Binding-site contacts:
Ligand atom C5 contacts residue PHE1103 of chain 1.B at 4.5 Å (hydrophobic).
Ligand atom C1 contacts residue ASN1098 of chain 1.B at 1.5 Å.
Ligand atom O5 contacts residue ASN1098 of chain 1.B at 2.4 Å (h-bond).
Ligand atom O5 contacts residue PHE1103 of chain 1.B at 3.6 Å.
Ligand atom C8 contacts residue ASN1098 of chain 1.B at 4.1 Å.
Ligand atom N2 contacts residue ASN1098 of chain 1.B at 2.9 Å (h-bond).
Ligand atom O7 contacts residue ASN1098 of chain 1.B at 3.0 Å (h-bond).
Ligand atom C4 contacts residue ASN1098 of chain 1.B at 4.3 Å.
Ligand atom C5 contacts residue HIS1101 of chain 1.B at 3.6 Å.
Ligand atom O5 contacts residue HIS1101 of chain 1.B at 4.0 Å.
Ligand atom C1 contacts residue PHE1103 of chain 1.B at 4.4 Å (hydrophobic).
Ligand atom C6 contacts residue PHE1103 of chain 1.B at 4.0 Å (hydrophobic).
Ligand atom C8 contacts residue HIS1101 of chain 1.B at 3.7 Å.
Ligand atom C7 contacts residue HIS1101 of chain 1.B at 4.3 Å.
Ligand atom O6 contacts residue PHE1103 of chain 1.B at 3.8 Å.
Ligand atom C3 contacts residue ASN1098 of chain 1.B at 3.9 Å.
Ligand atom C5 contacts residue ASN1098 of chain 1.B at 3.7 Å.
Ligand atom C6 contacts residue HIS1101 of chain 1.B at 3.6 Å.
Ligand atom C7 contacts residue ASN1098 of chain 1.B at 3.1 Å.
Ligand atom C2 contacts residue ASN1098 of chain 1.B at 2.5 Å.
Ligand atom O7 contacts residue HIS1101 of chain 1.B at 4.4 Å.

Sequence of chain 1.B:
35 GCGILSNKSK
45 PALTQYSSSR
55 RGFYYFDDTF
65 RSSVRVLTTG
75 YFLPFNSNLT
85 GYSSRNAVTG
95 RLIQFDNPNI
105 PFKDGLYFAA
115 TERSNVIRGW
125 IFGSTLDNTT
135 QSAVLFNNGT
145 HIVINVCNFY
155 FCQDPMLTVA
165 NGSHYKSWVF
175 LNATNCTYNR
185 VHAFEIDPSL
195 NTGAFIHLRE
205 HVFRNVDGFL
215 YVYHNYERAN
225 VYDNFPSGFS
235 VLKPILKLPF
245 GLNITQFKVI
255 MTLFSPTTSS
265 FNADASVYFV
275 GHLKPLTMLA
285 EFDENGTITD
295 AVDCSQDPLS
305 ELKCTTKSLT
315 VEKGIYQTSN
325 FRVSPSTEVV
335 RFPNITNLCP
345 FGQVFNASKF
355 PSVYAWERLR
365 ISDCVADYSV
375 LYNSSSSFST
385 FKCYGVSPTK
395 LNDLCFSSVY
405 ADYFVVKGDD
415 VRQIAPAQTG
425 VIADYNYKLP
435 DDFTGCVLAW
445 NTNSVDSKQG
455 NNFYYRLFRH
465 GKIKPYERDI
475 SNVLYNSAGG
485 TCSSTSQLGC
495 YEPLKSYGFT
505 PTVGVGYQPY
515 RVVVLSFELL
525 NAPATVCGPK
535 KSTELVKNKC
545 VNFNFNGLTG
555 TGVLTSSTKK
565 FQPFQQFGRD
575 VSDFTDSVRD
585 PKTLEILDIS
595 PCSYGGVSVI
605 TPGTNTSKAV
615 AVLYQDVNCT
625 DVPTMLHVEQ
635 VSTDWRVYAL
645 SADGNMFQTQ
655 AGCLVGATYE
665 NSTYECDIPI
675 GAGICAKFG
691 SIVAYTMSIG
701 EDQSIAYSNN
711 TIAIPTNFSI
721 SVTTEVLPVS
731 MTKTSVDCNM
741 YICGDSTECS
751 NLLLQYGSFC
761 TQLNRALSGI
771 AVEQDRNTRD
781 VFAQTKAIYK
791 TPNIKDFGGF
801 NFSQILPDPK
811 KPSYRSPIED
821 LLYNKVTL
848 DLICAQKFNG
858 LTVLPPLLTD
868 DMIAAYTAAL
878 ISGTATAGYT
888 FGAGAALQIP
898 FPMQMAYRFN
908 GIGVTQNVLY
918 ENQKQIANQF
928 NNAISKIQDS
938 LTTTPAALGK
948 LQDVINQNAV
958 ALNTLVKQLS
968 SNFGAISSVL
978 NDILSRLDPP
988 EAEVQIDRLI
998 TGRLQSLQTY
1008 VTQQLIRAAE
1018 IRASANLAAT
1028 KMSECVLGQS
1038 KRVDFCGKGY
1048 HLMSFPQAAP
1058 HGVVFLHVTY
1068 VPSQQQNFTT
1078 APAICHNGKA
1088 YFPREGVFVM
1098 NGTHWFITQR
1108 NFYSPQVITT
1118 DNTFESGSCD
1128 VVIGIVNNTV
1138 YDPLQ

A small-molecule ligand and the protein it binds are described below.
Small molecule (SMILES): CC(=O)N[C@H]1[C@H](O[C@H]2[C@H](O)[C@@H](NC(C)=O)CO[C@@H]2CO)O[C@H](CO)[C@@H](O)[C@@H]1O